Sequence of chain 1.B:
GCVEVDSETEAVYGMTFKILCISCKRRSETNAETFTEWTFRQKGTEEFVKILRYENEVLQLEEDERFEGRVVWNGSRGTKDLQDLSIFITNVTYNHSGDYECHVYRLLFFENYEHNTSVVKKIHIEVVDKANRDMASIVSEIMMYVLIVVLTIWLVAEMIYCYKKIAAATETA

Binding-site contacts:
Ligand atom O5 contacts residue ASN93 of chain 1.B at 2.5 Å (h-bond).
Ligand atom C8 contacts residue ASN93 of chain 1.B at 3.3 Å.
Ligand atom C4 contacts residue ASN93 of chain 1.B at 4.4 Å.
Ligand atom O5 contacts residue VAL91 of chain 1.B at 4.5 Å.
Ligand atom C2 contacts residue ASN93 of chain 1.B at 2.8 Å.
Ligand atom C8 contacts residue GLY94 of chain 1.B at 4.4 Å.
Ligand atom O7 contacts residue ARG96 of chain 1.B at 3.2 Å (salt-bridge).
Ligand atom C3 contacts residue ASN93 of chain 1.B at 3.8 Å.
Ligand atom C6 contacts residue PHE107 of chain 1.B at 4.0 Å (hydrophobic).
Ligand atom O7 contacts residue ASN93 of chain 1.B at 3.5 Å (h-bond).
Ligand atom C1 contacts residue ASN93 of chain 1.B at 1.6 Å.
Ligand atom C7 contacts residue ARG96 of chain 1.B at 4.3 Å.
Ligand atom C7 contacts residue ASN93 of chain 1.B at 2.9 Å.
Ligand atom C5 contacts residue ASN93 of chain 1.B at 3.8 Å.
Ligand atom N2 contacts residue ASN93 of chain 1.B at 2.4 Å (h-bond).
Ligand atom C5 contacts residue PHE107 of chain 1.B at 4.5 Å (hydrophobic).
Ligand atom O5 contacts residue PHE107 of chain 1.B at 4.4 Å.

The protein below binds the small molecule below.
Small molecule (SMILES): CC(=O)N[C@@H]1[C@@H](O)[C@H](O)[C@@H](CO)O[C@H]1O